Binding-site contacts:
Ligand atom C1 contacts residue SER45 of chain 2.A at 3.8 Å.
Ligand atom C6 contacts residue TRP120 of chain 4.A at 3.8 Å (hydrophobic).
Ligand atom C8 contacts residue ALA50 of chain 2.A at 4.0 Å (hydrophobic).
Ligand atom O1 contacts residue ASN23 of chain 2.A at 2.9 Å (h-bond).
Ligand atom S1 contacts residue TRP92 of chain 2.A at 3.7 Å.
Ligand atom N1 contacts residue VAL47 of chain 2.A at 3.6 Å.
Ligand atom O1 contacts residue ASP128 of chain 2.A at 3.9 Å.
Ligand atom S1 contacts residue TRP79 of chain 2.A at 3.6 Å.
Ligand atom O2 contacts residue ALA86 of chain 2.A at 3.8 Å.
Ligand atom C2 contacts residue TRP120 of chain 4.A at 3.6 Å (hydrophobic).
Ligand atom C2 contacts residue SER45 of chain 2.A at 4.0 Å.
Ligand atom C4 contacts residue TRP92 of chain 2.A at 3.9 Å (hydrophobic).
Ligand atom C6 contacts residue VAL47 of chain 2.A at 3.9 Å (hydrophobic).
Ligand atom N2 contacts residue ASP128 of chain 2.A at 2.8 Å (salt-bridge).
Ligand atom C7 contacts residue TRP79 of chain 2.A at 3.7 Å (hydrophobic).
Ligand atom O1 contacts residue TYR43 of chain 2.A at 2.6 Å (h-bond).
Ligand atom C3 contacts residue ASP128 of chain 2.A at 3.8 Å.
Ligand atom N1 contacts residue SER45 of chain 2.A at 2.9 Å (h-bond).
Ligand atom N2 contacts residue TYR43 of chain 2.A at 3.8 Å.
Ligand atom C10 contacts residue ALA86 of chain 2.A at 3.8 Å (hydrophobic).
Ligand atom C1 contacts residue TYR43 of chain 2.A at 3.5 Å (hydrophobic).
Ligand atom C9 contacts residue TRP79 of chain 2.A at 3.6 Å (hydrophobic).
Ligand atom C1 contacts residue SER27 of chain 2.A at 3.7 Å.
Ligand atom N1 contacts residue LEU25 of chain 2.A at 3.8 Å.
Ligand atom C6 contacts residue SER45 of chain 2.A at 3.4 Å.
Ligand atom C1 contacts residue ASN23 of chain 2.A at 3.7 Å.
Ligand atom O1 contacts residue SER45 of chain 2.A at 3.9 Å.
Ligand atom C1 contacts residue LEU25 of chain 2.A at 3.7 Å (hydrophobic).
Ligand atom C9 contacts residue ASN49 of chain 2.A at 3.8 Å.
Ligand atom C1 contacts residue ASP128 of chain 2.A at 3.8 Å.
Ligand atom N2 contacts residue ASN23 of chain 2.A at 3.8 Å.
Ligand atom C10 contacts residue ASN49 of chain 2.A at 3.4 Å.
Ligand atom O2 contacts residue SER88 of chain 2.A at 2.9 Å (h-bond).
Ligand atom C3 contacts residue TRP108 of chain 2.A at 3.8 Å (hydrophobic).
Ligand atom C2 contacts residue VAL47 of chain 2.A at 3.8 Å (hydrophobic).
Ligand atom N2 contacts residue LEU25 of chain 2.A at 3.9 Å.
Ligand atom C5 contacts residue TRP120 of chain 4.A at 3.6 Å (hydrophobic).
Ligand atom C4 contacts residue TRP108 of chain 2.A at 3.4 Å (hydrophobic).
Ligand atom S1 contacts residue THR90 of chain 2.A at 3.4 Å (h-bond).
Ligand atom O1 contacts residue SER27 of chain 2.A at 2.8 Å (h-bond).

Sequence of chain 4.A:
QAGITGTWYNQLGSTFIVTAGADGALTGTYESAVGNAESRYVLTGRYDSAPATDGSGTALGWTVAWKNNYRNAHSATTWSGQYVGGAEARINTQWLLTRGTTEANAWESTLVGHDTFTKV

A small-molecule ligand and the protein it binds are described below.
Small molecule (SMILES): CC1(C)C(=O)N2C(C)(C)C(=O)N3c4ccc(C(=O)NCCCCC[C@@H]5SC[C@@H]6NC(=O)N[C@@H]65)cc4N4C(=O)C(C)(C)N(C1=O)[Fe]342

Sequence of chain 2.A:
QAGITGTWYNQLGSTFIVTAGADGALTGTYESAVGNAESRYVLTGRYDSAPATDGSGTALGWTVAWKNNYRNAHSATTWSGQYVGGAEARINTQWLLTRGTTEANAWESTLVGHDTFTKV